Binding-site contacts:
Ligand atom C36 contacts residue LYS301 of chain 1.C at 3.6 Å.
Ligand atom F1 contacts residue SER227 of chain 1.D at 2.7 Å.
Ligand atom O7 contacts residue LYS301 of chain 1.C at 2.8 Å (salt-bridge).
Ligand atom O6 contacts residue LYS258 of chain 1.D at 3.0 Å (salt-bridge).
Ligand atom C5 contacts residue LEU419 of chain 1.C at 3.8 Å (hydrophobic).
Ligand atom O4 contacts residue ASN321 of chain 1.C at 3.2 Å (h-bond).
Ligand atom C35 contacts residue ALA317 of chain 1.C at 3.3 Å (hydrophobic).
Ligand atom C36 contacts residue SER250 of chain 1.D at 3.3 Å.
Ligand atom O6 contacts residue LYS301 of chain 1.C at 3.6 Å (salt-bridge).
Ligand atom C24 contacts residue VAL249 of chain 1.D at 3.7 Å (hydrophobic).
Ligand atom C35 contacts residue LYS258 of chain 1.D at 3.6 Å.
Ligand atom O2 contacts residue SER131 of chain 1.C at 2.6 Å (h-bond).
Ligand atom C13 contacts residue GLY126 of chain 1.C at 3.3 Å.
Ligand atom C4 contacts residue ALA422 of chain 1.C at 3.6 Å (hydrophobic).
Ligand atom C15 contacts residue MET223 of chain 1.D at 3.1 Å (hydrophobic).
Ligand atom O4 contacts residue LYS257 of chain 1.D at 3.0 Å (salt-bridge).
Ligand atom F1 contacts residue VAL249 of chain 1.D at 3.5 Å.
Ligand atom O6 contacts residue SER250 of chain 1.D at 2.6 Å (h-bond).
Ligand atom C18 contacts residue MET223 of chain 1.D at 3.5 Å (hydrophobic).
Ligand atom C11 contacts residue ASP256 of chain 1.D at 3.4 Å.
Ligand atom C7 contacts residue GLU125 of chain 1.C at 3.5 Å.
Ligand atom C9 contacts residue GLU125 of chain 1.C at 3.7 Å.
Ligand atom C14 contacts residue HIS318 of chain 1.C at 3.7 Å.
Ligand atom O7 contacts residue SER250 of chain 1.D at 3.3 Å (h-bond).
Ligand atom C20 contacts residue SER131 of chain 1.C at 3.8 Å.
Ligand atom C23 contacts residue CYS127 of chain 1.C at 3.8 Å (hydrophobic).
Ligand atom O6 contacts residue ASN252 of chain 1.D at 3.7 Å.
Ligand atom N3 contacts residue LEU419 of chain 1.C at 3.5 Å.
Ligand atom O6 contacts residue ARG156 of chain 1.D at 3.6 Å.
Ligand atom C10 contacts residue ASP256 of chain 1.D at 3.4 Å.
Ligand atom C3 contacts residue SER131 of chain 1.C at 3.7 Å.
Ligand atom O3 contacts residue ARG156 of chain 1.D at 3.1 Å (salt-bridge).
Ligand atom C15 contacts residue SER227 of chain 1.D at 3.8 Å.
Ligand atom C36 contacts residue ALA317 of chain 1.C at 3.6 Å (hydrophobic).
Ligand atom O3 contacts residue ASP256 of chain 1.D at 2.5 Å (salt-bridge).
Ligand atom C2 contacts residue LEU419 of chain 1.C at 3.6 Å (hydrophobic).
Ligand atom C36 contacts residue LYS258 of chain 1.D at 3.3 Å.
Ligand atom C9 contacts residue ASP256 of chain 1.D at 3.8 Å.
Ligand atom C30 contacts residue SER227 of chain 1.D at 3.6 Å.
Ligand atom O4 contacts residue GLU125 of chain 1.C at 2.6 Å (salt-bridge).

Sequence of chain 1.D:
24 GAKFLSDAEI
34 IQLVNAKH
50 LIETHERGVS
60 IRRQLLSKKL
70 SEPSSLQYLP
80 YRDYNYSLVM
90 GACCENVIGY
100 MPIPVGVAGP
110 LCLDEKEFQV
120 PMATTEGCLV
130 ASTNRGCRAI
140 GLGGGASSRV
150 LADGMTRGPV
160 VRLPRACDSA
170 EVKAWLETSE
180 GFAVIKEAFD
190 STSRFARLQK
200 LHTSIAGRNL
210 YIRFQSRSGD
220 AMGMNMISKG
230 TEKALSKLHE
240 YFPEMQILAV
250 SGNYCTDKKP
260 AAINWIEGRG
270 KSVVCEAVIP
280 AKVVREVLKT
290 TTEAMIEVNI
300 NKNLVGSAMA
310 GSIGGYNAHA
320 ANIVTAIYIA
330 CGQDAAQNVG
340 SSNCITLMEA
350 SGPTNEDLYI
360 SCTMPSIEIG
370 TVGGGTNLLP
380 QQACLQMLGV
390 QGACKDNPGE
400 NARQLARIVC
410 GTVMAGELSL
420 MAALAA

This protein binds this small molecule.
Small molecule (SMILES): CC(C)c1c(C(=O)NCc2ccccc2)nc(-c2ccc(F)cc2)n1CC[C@@H](O)C[C@@H](O)CC(=O)O

Sequence of chain 1.C:
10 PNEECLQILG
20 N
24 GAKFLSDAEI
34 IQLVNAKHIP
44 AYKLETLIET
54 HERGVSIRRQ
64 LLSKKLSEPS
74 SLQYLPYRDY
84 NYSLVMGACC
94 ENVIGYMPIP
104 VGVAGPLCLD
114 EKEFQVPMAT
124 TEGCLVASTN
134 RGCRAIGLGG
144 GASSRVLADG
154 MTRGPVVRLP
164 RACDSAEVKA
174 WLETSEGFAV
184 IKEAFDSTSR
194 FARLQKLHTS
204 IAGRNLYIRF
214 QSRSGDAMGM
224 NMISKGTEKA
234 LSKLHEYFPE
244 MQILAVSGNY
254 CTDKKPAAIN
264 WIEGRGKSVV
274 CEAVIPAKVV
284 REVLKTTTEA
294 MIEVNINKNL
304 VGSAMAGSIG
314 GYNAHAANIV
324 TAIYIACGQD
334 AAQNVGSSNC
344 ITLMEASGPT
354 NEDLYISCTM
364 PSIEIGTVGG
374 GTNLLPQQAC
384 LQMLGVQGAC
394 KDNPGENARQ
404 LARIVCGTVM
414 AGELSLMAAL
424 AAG